Sequence of chain 1.A:
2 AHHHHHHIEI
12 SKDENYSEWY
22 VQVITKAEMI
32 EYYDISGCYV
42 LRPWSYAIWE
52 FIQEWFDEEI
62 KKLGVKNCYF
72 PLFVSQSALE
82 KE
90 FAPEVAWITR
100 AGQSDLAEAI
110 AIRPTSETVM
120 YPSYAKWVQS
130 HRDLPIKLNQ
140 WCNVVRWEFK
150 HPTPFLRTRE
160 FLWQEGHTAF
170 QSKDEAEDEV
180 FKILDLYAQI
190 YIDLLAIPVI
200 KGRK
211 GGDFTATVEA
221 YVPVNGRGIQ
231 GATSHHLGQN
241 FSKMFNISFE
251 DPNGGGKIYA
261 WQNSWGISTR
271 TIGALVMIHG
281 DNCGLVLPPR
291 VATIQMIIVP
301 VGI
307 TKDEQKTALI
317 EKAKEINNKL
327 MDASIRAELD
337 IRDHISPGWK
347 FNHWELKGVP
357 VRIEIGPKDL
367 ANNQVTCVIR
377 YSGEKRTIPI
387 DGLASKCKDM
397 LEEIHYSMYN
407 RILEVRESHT

Binding-site contacts:
Ligand atom CB contacts residue ARG290 of chain 1.A at 3.8 Å.
Ligand atom OG contacts residue LEU193 of chain 1.A at 3.6 Å.
Ligand atom OXT contacts residue TRP56 of chain 1.A at 3.4 Å (h-bond).
Ligand atom OG contacts residue TRP56 of chain 1.A at 3.8 Å.
Ligand atom C contacts residue TRP56 of chain 1.A at 3.6 Å (hydrophobic).
Ligand atom CB contacts residue LEU193 of chain 1.A at 3.9 Å (hydrophobic).
Ligand atom O contacts residue ASP192 of chain 1.A at 4.4 Å.
Ligand atom CB contacts residue ASP192 of chain 1.A at 3.9 Å.
Ligand atom CB contacts residue TRP56 of chain 1.A at 4.5 Å (hydrophobic).
Ligand atom O contacts residue TRP56 of chain 1.A at 3.5 Å (h-bond).
Ligand atom CA contacts residue ARG290 of chain 1.A at 4.2 Å.

The protein below binds the small molecule below.
Small molecule (SMILES): N[C@@H](CO)C(=O)O